Binding-site contacts:
Ligand atom C14 contacts residue ALA265 of chain 1.A at 4.0 Å (hydrophobic).
Ligand atom C15 contacts residue ALA265 of chain 1.A at 4.2 Å (hydrophobic).
Ligand atom C15 contacts residue ILE246 of chain 1.A at 3.5 Å (hydrophobic).
Ligand atom C14 contacts residue ILE246 of chain 1.A at 3.5 Å (hydrophobic).
Ligand atom C12 contacts residue SER266 of chain 1.A at 4.4 Å.
Ligand atom C13 contacts residue LEU303 of chain 1.A at 4.1 Å (hydrophobic).
Ligand atom C3 contacts residue ARG321 of chain 1.A at 3.2 Å.
Ligand atom C13 contacts residue SER266 of chain 1.A at 4.5 Å.
Ligand atom SE1 contacts residue VAL301 of chain 1.A at 4.0 Å.
Ligand atom C16 contacts residue ALA265 of chain 1.A at 3.9 Å (hydrophobic).
Ligand atom C16 contacts residue ILE246 of chain 1.A at 3.3 Å (hydrophobic).
Ligand atom C11 contacts residue IRY1 of chain 1.N at 3.6 Å.
Ligand atom SE1 contacts residue LEU303 of chain 1.A at 4.5 Å.
Ligand atom C16 contacts residue ALA248 of chain 1.A at 4.0 Å (hydrophobic).
Ligand atom C12 contacts residue IRY1 of chain 1.N at 4.1 Å.
Ligand atom C9 contacts residue PHE299 of chain 1.A at 4.4 Å (hydrophobic).
Ligand atom C7 contacts residue PHE299 of chain 1.A at 4.2 Å (hydrophobic).
Ligand atom C14 contacts residue SER266 of chain 1.A at 3.9 Å.
Ligand atom C2 contacts residue ARG321 of chain 1.A at 4.3 Å.
Ligand atom C11 contacts residue VAL301 of chain 1.A at 4.1 Å (hydrophobic).
Ligand atom C17 contacts residue ILE210 of chain 1.A at 3.8 Å (hydrophobic).
Ligand atom C13 contacts residue ALA265 of chain 1.A at 4.2 Å (hydrophobic).
Ligand atom C17 contacts residue ILE246 of chain 1.A at 4.4 Å (hydrophobic).
Ligand atom C7 contacts residue IRY1 of chain 1.N at 3.9 Å.
Ligand atom C17 contacts residue IRY1 of chain 1.N at 3.6 Å.
Ligand atom C15 contacts residue IRY1 of chain 1.N at 4.1 Å.
Ligand atom C1 contacts residue ARG321 of chain 1.A at 4.3 Å.
Ligand atom C14 contacts residue ALA267 of chain 1.A at 3.9 Å (hydrophobic).
Ligand atom C13 contacts residue ALA267 of chain 1.A at 4.4 Å (hydrophobic).
Ligand atom O3 contacts residue ARG321 of chain 1.A at 3.9 Å.
Ligand atom C12 contacts residue VAL301 of chain 1.A at 4.1 Å (hydrophobic).
Ligand atom C11 contacts residue PHE299 of chain 1.A at 4.1 Å (hydrophobic).
Ligand atom C10 contacts residue IRY1 of chain 1.N at 4.3 Å.
Ligand atom C9 contacts residue IRY1 of chain 1.N at 4.5 Å.
Ligand atom C17 contacts residue ALA248 of chain 1.A at 3.8 Å (hydrophobic).
Ligand atom C12 contacts residue ALA267 of chain 1.A at 3.6 Å (hydrophobic).
Ligand atom C8 contacts residue IRY1 of chain 1.N at 4.0 Å.
Ligand atom C16 contacts residue IRY1 of chain 1.N at 4.3 Å.

This protein binds this small molecule.
Small molecule (SMILES): CCCCCC[Se]CCCCCCCC(=O)OC[C@@H](O)CO

Sequence of chain 1.A:
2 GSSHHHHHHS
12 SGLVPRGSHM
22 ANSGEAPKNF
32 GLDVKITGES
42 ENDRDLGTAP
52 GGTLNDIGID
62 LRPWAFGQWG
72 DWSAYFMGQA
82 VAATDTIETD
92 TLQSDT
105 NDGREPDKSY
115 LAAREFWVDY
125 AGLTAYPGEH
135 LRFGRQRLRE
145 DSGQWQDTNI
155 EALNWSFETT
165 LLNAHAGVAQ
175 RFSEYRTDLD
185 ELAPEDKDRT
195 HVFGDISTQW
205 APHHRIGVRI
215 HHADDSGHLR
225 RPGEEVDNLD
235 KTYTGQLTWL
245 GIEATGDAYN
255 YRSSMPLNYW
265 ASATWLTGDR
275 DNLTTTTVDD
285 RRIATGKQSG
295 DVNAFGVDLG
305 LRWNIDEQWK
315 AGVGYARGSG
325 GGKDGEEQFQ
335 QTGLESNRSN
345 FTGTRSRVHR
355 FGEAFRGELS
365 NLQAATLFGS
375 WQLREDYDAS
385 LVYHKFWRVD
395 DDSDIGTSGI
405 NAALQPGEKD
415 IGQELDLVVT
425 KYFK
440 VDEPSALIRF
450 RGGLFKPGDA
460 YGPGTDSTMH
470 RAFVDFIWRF